Sequence of chain 1.D:
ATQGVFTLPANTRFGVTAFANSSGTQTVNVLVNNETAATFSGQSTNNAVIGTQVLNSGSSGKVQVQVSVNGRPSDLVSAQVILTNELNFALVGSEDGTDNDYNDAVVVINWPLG

Binding-site contacts:
Ligand atom O2 contacts residue MMA1 of chain 1.U at 3.1 Å.
Ligand atom O1 contacts residue GLY98 of chain 1.D at 4.1 Å.
Ligand atom C5 contacts residue VAL70 of chain 1.D at 3.7 Å (hydrophobic).
Ligand atom C6 contacts residue MMA1 of chain 1.U at 4.0 Å.
Ligand atom C7 contacts residue MMA1 of chain 1.U at 4.1 Å.
Ligand atom C9 contacts residue MMA1 of chain 1.U at 4.3 Å.
Ligand atom C2 contacts residue MMA1 of chain 1.U at 3.9 Å.
Ligand atom C3 contacts residue SER24 of chain 1.D at 4.3 Å.
Ligand atom C4 contacts residue GLY25 of chain 1.D at 3.7 Å.
Ligand atom N contacts residue ASP97 of chain 1.D at 2.9 Å (salt-bridge).
Ligand atom C9 contacts residue ASP97 of chain 1.D at 3.4 Å.
Ligand atom C9 contacts residue VAL70 of chain 1.D at 4.0 Å (hydrophobic).
Ligand atom C7 contacts residue SER24 of chain 1.D at 3.9 Å.
Ligand atom C6 contacts residue VAL70 of chain 1.D at 4.3 Å (hydrophobic).
Ligand atom N contacts residue MMA1 of chain 1.U at 1.4 Å.
Ligand atom C1 contacts residue MMA1 of chain 1.U at 3.3 Å.
Ligand atom C8 contacts residue GLY25 of chain 1.D at 3.9 Å.
Ligand atom S contacts residue MMA1 of chain 1.U at 2.7 Å.
Ligand atom N contacts residue SER23 of chain 1.D at 4.3 Å.
Ligand atom N contacts residue GLY98 of chain 1.D at 4.4 Å.
Ligand atom O1 contacts residue MMA1 of chain 1.U at 3.9 Å.
Ligand atom S contacts residue ASP97 of chain 1.D at 4.3 Å.
Ligand atom C3 contacts residue GLY25 of chain 1.D at 3.9 Å.
Ligand atom C5 contacts residue GLY25 of chain 1.D at 4.0 Å.
Ligand atom C2 contacts residue GLY25 of chain 1.D at 4.3 Å.
Ligand atom O1 contacts residue ASP97 of chain 1.D at 4.0 Å.

The small molecule below binds the protein below.
Small molecule (SMILES): Cc1cc(C)c(S(N)(=O)=O)c(C)c1